This small molecule binds to this protein.
Small molecule (SMILES): CC(C)C[C@H](NC(=O)CN)C(=O)N[C@H](C(=O)N[C@H](C(=O)NCC(=O)N[C@@H](CO)C(=O)N[C@@H](CC(C)C)C(=O)N[C@@H](CCCN=C(N)N)C(=O)NCC=O)C(C)C)[C@@H](C)O

Sequence of chain 13.C:
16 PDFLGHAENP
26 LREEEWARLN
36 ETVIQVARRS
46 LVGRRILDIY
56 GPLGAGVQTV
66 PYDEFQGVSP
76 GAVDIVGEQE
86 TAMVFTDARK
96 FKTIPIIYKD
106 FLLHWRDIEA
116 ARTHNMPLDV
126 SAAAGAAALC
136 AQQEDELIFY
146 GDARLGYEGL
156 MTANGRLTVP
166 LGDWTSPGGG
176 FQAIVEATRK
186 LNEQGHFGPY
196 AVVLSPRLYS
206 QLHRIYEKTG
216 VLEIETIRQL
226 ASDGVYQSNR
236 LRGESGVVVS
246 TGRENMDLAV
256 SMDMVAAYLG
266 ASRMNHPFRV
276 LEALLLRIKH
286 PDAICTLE

Binding-site contacts:
Ligand atom NH2 contacts residue THR246 of chain 13.C at 2.8 Å (h-bond).
Ligand atom C contacts residue ILE39 of chain 13.C at 3.6 Å (hydrophobic).
Ligand atom CB contacts residue MET259 of chain 13.C at 3.5 Å (hydrophobic).
Ligand atom OG1 contacts residue ASP258 of chain 13.C at 3.5 Å.
Ligand atom C contacts residue ILE54 of chain 13.C at 3.7 Å (hydrophobic).
Ligand atom NH1 contacts residue ASP228 of chain 13.C at 3.2 Å (salt-bridge).
Ligand atom N contacts residue ASP258 of chain 13.C at 2.9 Å (salt-bridge).
Ligand atom N contacts residue ARG49 of chain 13.C at 3.5 Å (salt-bridge).
Ligand atom OG1 contacts residue MET259 of chain 13.C at 2.6 Å (h-bond).
Ligand atom C contacts residue ARG49 of chain 13.C at 3.5 Å.
Ligand atom CB contacts residue ARG49 of chain 13.C at 3.6 Å.
Ligand atom C contacts residue ASP258 of chain 13.C at 3.7 Å.
Ligand atom N contacts residue ASP258 of chain 13.C at 3.7 Å.
Ligand atom CB contacts residue ILE39 of chain 13.C at 3.7 Å (hydrophobic).
Ligand atom CG2 contacts residue MET259 of chain 13.C at 3.7 Å (hydrophobic).
Ligand atom N contacts residue ARG49 of chain 13.C at 3.7 Å.
Ligand atom N contacts residue ASP258 of chain 13.C at 3.3 Å (salt-bridge).
Ligand atom O contacts residue ILE54 of chain 13.C at 3.4 Å.
Ligand atom CZ contacts residue ASP228 of chain 13.C at 3.2 Å.
Ligand atom O contacts residue ARG50 of chain 13.C at 3.7 Å.
Ligand atom CA contacts residue ILE54 of chain 13.C at 3.7 Å (hydrophobic).
Ligand atom O contacts residue ARG49 of chain 13.C at 3.0 Å (salt-bridge).
Ligand atom NH1 contacts residue ARG50 of chain 13.C at 3.7 Å.
Ligand atom O contacts residue ILE39 of chain 13.C at 3.5 Å.
Ligand atom NH1 contacts residue ILE51 of chain 13.C at 3.5 Å (h-bond).
Ligand atom NE contacts residue ASP53 of chain 13.C at 3.6 Å (salt-bridge).
Ligand atom N contacts residue ARG49 of chain 13.C at 3.5 Å (salt-bridge).
Ligand atom CD contacts residue ASP53 of chain 13.C at 3.3 Å.
Ligand atom O contacts residue ARG43 of chain 13.C at 2.9 Å (salt-bridge).
Ligand atom CG2 contacts residue ALA42 of chain 13.C at 3.7 Å (hydrophobic).
Ligand atom NH2 contacts residue ASP228 of chain 13.C at 2.4 Å (salt-bridge).
Ligand atom CB contacts residue ARG49 of chain 13.C at 3.7 Å.
Ligand atom CD1 contacts residue PRO57 of chain 13.C at 3.6 Å (hydrophobic).
Ligand atom O contacts residue ARG43 of chain 13.C at 3.3 Å (salt-bridge).
Ligand atom CB contacts residue ASP258 of chain 13.C at 3.7 Å.
Ligand atom N contacts residue ASP258 of chain 13.C at 3.2 Å (salt-bridge).
Ligand atom CA contacts residue ASP258 of chain 13.C at 3.3 Å.
Ligand atom NH1 contacts residue THR246 of chain 13.C at 3.5 Å.
Ligand atom CA contacts residue ARG49 of chain 13.C at 3.7 Å.
Ligand atom CD2 contacts residue ARG43 of chain 13.C at 3.7 Å.